Sequence of chain 1.A:
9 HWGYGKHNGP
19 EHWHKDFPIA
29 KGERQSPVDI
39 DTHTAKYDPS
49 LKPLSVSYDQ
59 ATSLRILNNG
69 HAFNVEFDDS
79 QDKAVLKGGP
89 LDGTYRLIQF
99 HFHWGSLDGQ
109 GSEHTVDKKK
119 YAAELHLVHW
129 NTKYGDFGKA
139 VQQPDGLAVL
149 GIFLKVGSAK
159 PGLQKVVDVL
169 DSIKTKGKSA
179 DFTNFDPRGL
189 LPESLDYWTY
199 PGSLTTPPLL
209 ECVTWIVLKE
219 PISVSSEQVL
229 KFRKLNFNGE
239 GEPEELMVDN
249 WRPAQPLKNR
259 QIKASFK

Binding-site contacts:
Ligand atom C6 contacts residue PHE183 of chain 1.A at 3.9 Å (hydrophobic).
Ligand atom C5 contacts residue THR181 of chain 1.A at 3.8 Å.
Ligand atom C4 contacts residue THR181 of chain 1.A at 3.2 Å.
Ligand atom O5 contacts residue PHE180 of chain 1.A at 4.2 Å.
Ligand atom C5 contacts residue PHE180 of chain 1.A at 3.8 Å (hydrophobic).
Ligand atom C5 contacts residue LYS163 of chain 1.A at 4.3 Å.
Ligand atom O6 contacts residue ASN182 of chain 1.A at 3.1 Å (h-bond).
Ligand atom O6 contacts residue THR181 of chain 1.A at 2.8 Å (h-bond).
Ligand atom C6 contacts residue THR181 of chain 1.A at 3.2 Å.
Ligand atom O6 contacts residue PHE183 of chain 1.A at 3.4 Å (h-bond).
Ligand atom O5 contacts residue LYS163 of chain 1.A at 3.4 Å.
Ligand atom C6 contacts residue PHE180 of chain 1.A at 3.5 Å (hydrophobic).
Ligand atom O6 contacts residue LYS163 of chain 1.A at 3.0 Å (salt-bridge).
Ligand atom C6 contacts residue LYS163 of chain 1.A at 4.1 Å.
Ligand atom O4 contacts residue THR181 of chain 1.A at 2.7 Å (h-bond).
Ligand atom O4 contacts residue PHE180 of chain 1.A at 3.7 Å.
Ligand atom O1 contacts residue PHE180 of chain 1.A at 4.5 Å.
Ligand atom O4 contacts residue ASP179 of chain 1.A at 4.0 Å.
Ligand atom C1 contacts residue LYS163 of chain 1.A at 4.1 Å.
Ligand atom C6 contacts residue ASN182 of chain 1.A at 4.5 Å.

The protein below binds the small molecule below.
Small molecule (SMILES): OC[C@H]1O[C@H](O)[C@H](O)[C@@H](O)[C@@H]1O